Sequence of chain 2.A:
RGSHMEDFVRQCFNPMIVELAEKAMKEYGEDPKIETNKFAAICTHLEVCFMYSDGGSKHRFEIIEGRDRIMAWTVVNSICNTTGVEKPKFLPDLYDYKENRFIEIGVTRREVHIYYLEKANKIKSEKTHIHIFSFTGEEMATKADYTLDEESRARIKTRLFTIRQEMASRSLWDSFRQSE

The protein below binds the small molecule below.
Small molecule (SMILES): C[C@H](C[C@@H](C[C@H](C[C@@H](C[C@@H](CCN1CCCC1=O)N1CCCC1=O)N1CCCC1=O)N1CCCC1=O)N1CCCC1=O)N1CCCC1=O

Binding-site contacts:
Ligand atom C03 contacts residue PHE66 of chain 2.A at 4.5 Å (hydrophobic).
Ligand atom C35 contacts residue GLU81 of chain 2.A at 4.0 Å.
Ligand atom N06 contacts residue MET32 of chain 2.A at 4.5 Å.
Ligand atom C28 contacts residue PHE66 of chain 2.A at 4.1 Å (hydrophobic).
Ligand atom O07 contacts residue MET32 of chain 2.A at 3.8 Å.
Ligand atom C34 contacts residue LEU36 of chain 2.A at 4.1 Å (hydrophobic).
Ligand atom C29 contacts residue PHE66 of chain 2.A at 4.1 Å (hydrophobic).
Ligand atom C04 contacts residue MET32 of chain 2.A at 3.5 Å (hydrophobic).
Ligand atom C03 contacts residue MET32 of chain 2.A at 4.4 Å (hydrophobic).
Ligand atom C27 contacts residue ILE33 of chain 2.A at 4.2 Å (hydrophobic).
Ligand atom C34 contacts residue MET32 of chain 2.A at 3.5 Å (hydrophobic).
Ligand atom C05 contacts residue PHE66 of chain 2.A at 4.3 Å (hydrophobic).
Ligand atom O06 contacts residue ILE79 of chain 2.A at 4.0 Å.
Ligand atom C37 contacts residue ILE79 of chain 2.A at 4.4 Å (hydrophobic).
Ligand atom C35 contacts residue PHE66 of chain 2.A at 3.5 Å (hydrophobic).
Ligand atom C27 contacts residue ASN30 of chain 2.A at 3.8 Å.
Ligand atom C26 contacts residue ASN30 of chain 2.A at 3.9 Å.
Ligand atom C27 contacts residue PHE66 of chain 2.A at 3.9 Å (hydrophobic).
Ligand atom C33 contacts residue ILE79 of chain 2.A at 4.3 Å (hydrophobic).
Ligand atom C36 contacts residue ARG83 of chain 2.A at 4.1 Å.
Ligand atom C06 contacts residue MET32 of chain 2.A at 3.5 Å (hydrophobic).
Ligand atom C36 contacts residue GLU81 of chain 2.A at 4.0 Å.
Ligand atom C35 contacts residue GLY82 of chain 2.A at 4.0 Å.
Ligand atom C26 contacts residue PHE66 of chain 2.A at 3.7 Å (hydrophobic).
Ligand atom C35 contacts residue LEU36 of chain 2.A at 3.7 Å (hydrophobic).
Ligand atom N06 contacts residue PHE66 of chain 2.A at 4.2 Å.
Ligand atom C02 contacts residue MET32 of chain 2.A at 4.0 Å (hydrophobic).
Ligand atom C04 contacts residue PHE66 of chain 2.A at 3.6 Å (hydrophobic).
Ligand atom N04 contacts residue PHE66 of chain 2.A at 4.0 Å.
Ligand atom C34 contacts residue PHE66 of chain 2.A at 3.4 Å (hydrophobic).
Ligand atom C06 contacts residue PHE66 of chain 2.A at 4.4 Å (hydrophobic).
Ligand atom O06 contacts residue ARG83 of chain 2.A at 3.7 Å.
Ligand atom O03 contacts residue PHE66 of chain 2.A at 4.2 Å.
Ligand atom C07 contacts residue ILE79 of chain 2.A at 4.3 Å (hydrophobic).
Ligand atom C05 contacts residue MET32 of chain 2.A at 4.1 Å (hydrophobic).
Ligand atom C36 contacts residue GLY82 of chain 2.A at 4.2 Å.
Ligand atom O02 contacts residue ASN30 of chain 2.A at 4.1 Å.